Sequence of chain 1.C:
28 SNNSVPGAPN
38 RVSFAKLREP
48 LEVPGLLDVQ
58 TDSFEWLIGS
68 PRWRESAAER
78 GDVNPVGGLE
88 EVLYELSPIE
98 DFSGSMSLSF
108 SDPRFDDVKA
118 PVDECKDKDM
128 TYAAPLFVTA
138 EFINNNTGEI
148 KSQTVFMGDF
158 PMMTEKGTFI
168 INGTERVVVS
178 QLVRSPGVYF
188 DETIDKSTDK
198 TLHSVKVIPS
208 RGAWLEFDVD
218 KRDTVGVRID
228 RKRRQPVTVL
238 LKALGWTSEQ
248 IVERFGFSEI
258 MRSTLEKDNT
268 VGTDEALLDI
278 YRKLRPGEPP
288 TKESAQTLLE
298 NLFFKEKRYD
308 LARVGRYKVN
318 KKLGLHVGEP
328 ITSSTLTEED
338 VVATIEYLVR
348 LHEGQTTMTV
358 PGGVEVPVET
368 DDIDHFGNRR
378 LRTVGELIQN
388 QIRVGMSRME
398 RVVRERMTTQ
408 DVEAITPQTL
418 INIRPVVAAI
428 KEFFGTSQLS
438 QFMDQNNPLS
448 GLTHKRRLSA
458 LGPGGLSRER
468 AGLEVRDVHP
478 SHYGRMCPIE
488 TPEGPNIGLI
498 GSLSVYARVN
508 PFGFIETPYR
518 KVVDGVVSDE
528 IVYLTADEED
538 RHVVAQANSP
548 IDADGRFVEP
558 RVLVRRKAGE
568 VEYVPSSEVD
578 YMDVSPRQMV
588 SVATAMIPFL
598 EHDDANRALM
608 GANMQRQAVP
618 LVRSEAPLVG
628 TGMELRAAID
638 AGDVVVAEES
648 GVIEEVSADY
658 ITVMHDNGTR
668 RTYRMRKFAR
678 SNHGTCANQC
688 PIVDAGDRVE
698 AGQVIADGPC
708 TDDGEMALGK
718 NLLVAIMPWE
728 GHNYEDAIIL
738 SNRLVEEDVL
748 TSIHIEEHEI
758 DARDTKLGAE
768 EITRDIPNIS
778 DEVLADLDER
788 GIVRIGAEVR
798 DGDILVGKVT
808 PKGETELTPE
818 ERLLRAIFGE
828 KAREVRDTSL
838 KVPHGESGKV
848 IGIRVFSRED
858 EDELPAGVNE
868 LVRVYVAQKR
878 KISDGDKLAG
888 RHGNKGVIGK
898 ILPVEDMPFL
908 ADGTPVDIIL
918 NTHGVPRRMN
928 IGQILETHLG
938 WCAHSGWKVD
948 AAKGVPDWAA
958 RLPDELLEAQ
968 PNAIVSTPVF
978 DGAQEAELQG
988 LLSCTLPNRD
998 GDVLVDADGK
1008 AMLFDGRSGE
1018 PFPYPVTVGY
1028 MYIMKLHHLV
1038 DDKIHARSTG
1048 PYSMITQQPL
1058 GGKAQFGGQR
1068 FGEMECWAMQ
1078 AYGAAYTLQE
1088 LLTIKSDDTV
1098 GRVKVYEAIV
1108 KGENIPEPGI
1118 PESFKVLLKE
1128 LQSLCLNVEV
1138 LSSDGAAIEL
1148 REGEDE

The protein below binds the small molecule below.
Small molecule (SMILES): CO[C@H]1/C=C/O[C@@]2(C)Oc3c(C)c(O)c4c(O)c(c(/C=N/N5CCN(C)CC5)c(O)c4c3C2=O)NC(=O)/C(C)=C\C=C[C@H](C)[C@H](O)[C@@H](C)[C@@H](O)[C@@H](C)[C@H](OC(C)=O)[C@@H]1C

Binding-site contacts:
Ligand atom C43 contacts residue ASN493 of chain 1.C at 3.4 Å.
Ligand atom C14 contacts residue GLN438 of chain 1.C at 3.5 Å.
Ligand atom C17 contacts residue ARG454 of chain 1.C at 3.5 Å.
Ligand atom C8 contacts residue GLN438 of chain 1.C at 3.1 Å.
Ligand atom C7 contacts residue GLN438 of chain 1.C at 3.3 Å.
Ligand atom O11 contacts residue ILE497 of chain 1.C at 3.5 Å.
Ligand atom O2 contacts residue GLN438 of chain 1.C at 3.1 Å (h-bond).
Ligand atom O11 contacts residue PRO489 of chain 1.C at 3.6 Å.
Ligand atom O10 contacts residue ARG454 of chain 1.C at 3.6 Å.
Ligand atom C14 contacts residue GLN435 of chain 1.C at 3.3 Å.
Ligand atom C23 contacts residue PHE439 of chain 1.C at 3.4 Å (hydrophobic).
Ligand atom O8 contacts residue PHE439 of chain 1.C at 3.1 Å (h-bond).
Ligand atom O4 contacts residue ARG465 of chain 1.C at 3.7 Å.
Ligand atom C30 contacts residue PRO489 of chain 1.C at 3.7 Å (hydrophobic).
Ligand atom O2 contacts residue SER456 of chain 1.C at 2.5 Å (h-bond).
Ligand atom C29 contacts residue GLN435 of chain 1.C at 3.6 Å.
Ligand atom C14 contacts residue LEU436 of chain 1.C at 3.7 Å (hydrophobic).
Ligand atom C7 contacts residue SER456 of chain 1.C at 3.4 Å.
Ligand atom O1 contacts residue ARG454 of chain 1.C at 3.3 Å (salt-bridge).
Ligand atom C18 contacts residue ARG454 of chain 1.C at 3.1 Å.
Ligand atom C14 contacts residue SER456 of chain 1.C at 3.2 Å.
Ligand atom O5 contacts residue GLY428 of chain 1.F at 3.4 Å (h-bond).
Ligand atom O8 contacts residue GLN438 of chain 1.C at 3.7 Å.
Ligand atom C8 contacts residue SER456 of chain 1.C at 3.1 Å.
Ligand atom C19 contacts residue ARG613 of chain 1.C at 3.5 Å.
Ligand atom O9 contacts residue GLN438 of chain 1.C at 3.4 Å (h-bond).
Ligand atom O9 contacts residue PHE439 of chain 1.C at 2.9 Å (h-bond).
Ligand atom C19 contacts residue ASP441 of chain 1.C at 3.1 Å.
Ligand atom C19 contacts residue ARG454 of chain 1.C at 3.1 Å.
Ligand atom C32 contacts residue PHE439 of chain 1.C at 3.1 Å (hydrophobic).
Ligand atom O9 contacts residue HIS451 of chain 1.C at 3.4 Å (h-bond).
Ligand atom C34 contacts residue GLN438 of chain 1.C at 3.5 Å.
Ligand atom O1 contacts residue ILE497 of chain 1.C at 3.5 Å.
Ligand atom C9 contacts residue ILE497 of chain 1.C at 3.4 Å (hydrophobic).
Ligand atom C1 contacts residue ILE497 of chain 1.C at 3.3 Å (hydrophobic).
Ligand atom O10 contacts residue HIS451 of chain 1.C at 3.2 Å.
Ligand atom C32 contacts residue HIS680 of chain 1.C at 3.3 Å.
Ligand atom C17 contacts residue ARG613 of chain 1.C at 3.4 Å.
Ligand atom O6 contacts residue GLN438 of chain 1.C at 3.4 Å.
Ligand atom C20 contacts residue ASP441 of chain 1.C at 3.3 Å.

Sequence of chain 1.F:
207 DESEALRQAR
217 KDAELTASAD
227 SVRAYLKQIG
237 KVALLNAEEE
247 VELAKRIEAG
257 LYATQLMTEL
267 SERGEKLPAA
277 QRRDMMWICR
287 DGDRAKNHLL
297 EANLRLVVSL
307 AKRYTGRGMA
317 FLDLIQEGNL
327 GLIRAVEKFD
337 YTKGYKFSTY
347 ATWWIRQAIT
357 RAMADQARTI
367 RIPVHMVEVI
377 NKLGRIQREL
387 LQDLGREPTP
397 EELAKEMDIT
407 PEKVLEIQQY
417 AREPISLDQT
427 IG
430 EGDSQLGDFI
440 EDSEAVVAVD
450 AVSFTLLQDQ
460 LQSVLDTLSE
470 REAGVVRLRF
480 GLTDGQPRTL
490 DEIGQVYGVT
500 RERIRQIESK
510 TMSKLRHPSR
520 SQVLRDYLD